Sequence of chain 1.E:
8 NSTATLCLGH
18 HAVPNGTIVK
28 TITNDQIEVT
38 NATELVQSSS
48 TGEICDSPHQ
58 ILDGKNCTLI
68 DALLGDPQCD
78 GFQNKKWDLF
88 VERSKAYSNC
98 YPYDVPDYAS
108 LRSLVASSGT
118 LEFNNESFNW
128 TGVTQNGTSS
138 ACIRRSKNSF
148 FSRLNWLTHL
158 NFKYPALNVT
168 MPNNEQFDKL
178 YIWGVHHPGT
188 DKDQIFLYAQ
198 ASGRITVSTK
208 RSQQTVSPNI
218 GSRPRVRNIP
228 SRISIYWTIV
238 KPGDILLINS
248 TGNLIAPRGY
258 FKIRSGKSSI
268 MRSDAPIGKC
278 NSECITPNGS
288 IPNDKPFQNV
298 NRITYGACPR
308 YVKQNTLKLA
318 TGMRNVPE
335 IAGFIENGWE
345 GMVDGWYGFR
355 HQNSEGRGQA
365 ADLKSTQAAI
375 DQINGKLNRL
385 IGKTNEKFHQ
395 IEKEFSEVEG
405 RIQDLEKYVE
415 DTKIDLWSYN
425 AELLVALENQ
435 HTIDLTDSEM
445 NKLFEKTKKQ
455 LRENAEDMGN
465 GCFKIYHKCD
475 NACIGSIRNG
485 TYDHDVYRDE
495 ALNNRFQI

Binding-site contacts:
Ligand atom C5 contacts residue ASN285 of chain 1.E at 3.7 Å.
Ligand atom C3 contacts residue ASN285 of chain 1.E at 3.8 Å.
Ligand atom C5 contacts residue ASN298 of chain 1.E at 3.9 Å.
Ligand atom C7 contacts residue ASN285 of chain 1.E at 3.1 Å.
Ligand atom O5 contacts residue ASN285 of chain 1.E at 2.4 Å (h-bond).
Ligand atom C2 contacts residue VAL297 of chain 1.E at 3.8 Å (hydrophobic).
Ligand atom C6 contacts residue ASN298 of chain 1.E at 4.3 Å.
Ligand atom C1 contacts residue VAL297 of chain 1.E at 3.5 Å (hydrophobic).
Ligand atom C8 contacts residue VAL297 of chain 1.E at 4.0 Å (hydrophobic).
Ligand atom C1 contacts residue ASN298 of chain 1.E at 4.0 Å.
Ligand atom C3 contacts residue VAL297 of chain 1.E at 3.9 Å (hydrophobic).
Ligand atom N2 contacts residue ASN285 of chain 1.E at 2.9 Å (h-bond).
Ligand atom C7 contacts residue VAL297 of chain 1.E at 4.3 Å (hydrophobic).
Ligand atom O7 contacts residue ASN285 of chain 1.E at 3.0 Å (h-bond).
Ligand atom O5 contacts residue ASN298 of chain 1.E at 3.7 Å.
Ligand atom C8 contacts residue SER45 of chain 1.E at 3.6 Å.
Ligand atom C4 contacts residue ASN285 of chain 1.E at 4.2 Å.
Ligand atom N2 contacts residue VAL297 of chain 1.E at 3.4 Å (h-bond).
Ligand atom C8 contacts residue ASN285 of chain 1.E at 4.3 Å.
Ligand atom C1 contacts residue ASN285 of chain 1.E at 1.4 Å.
Ligand atom C8 contacts residue SER46 of chain 1.E at 4.4 Å.
Ligand atom C2 contacts residue ASN285 of chain 1.E at 2.4 Å.

A small-molecule ligand and the protein it binds are described below.
Small molecule (SMILES): CC(=O)N[C@@H]1[C@@H](O)[C@H](O)[C@@H](CO)O[C@H]1O